Sequence of chain 1.A:
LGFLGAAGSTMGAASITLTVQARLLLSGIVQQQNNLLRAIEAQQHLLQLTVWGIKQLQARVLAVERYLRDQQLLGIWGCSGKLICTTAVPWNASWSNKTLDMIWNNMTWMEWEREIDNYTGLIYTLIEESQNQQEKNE

Binding-site contacts:
Ligand atom C7 contacts residue MET102 of chain 1.A at 4.3 Å (hydrophobic).
Ligand atom O5 contacts residue ASN106 of chain 1.A at 2.4 Å (h-bond).
Ligand atom C4 contacts residue ASN106 of chain 1.A at 4.3 Å.
Ligand atom C1 contacts residue ASN106 of chain 1.A at 1.4 Å.
Ligand atom C3 contacts residue ASN106 of chain 1.A at 3.8 Å.
Ligand atom O7 contacts residue ASN106 of chain 1.A at 4.3 Å.
Ligand atom C2 contacts residue ASN106 of chain 1.A at 2.5 Å.
Ligand atom C5 contacts residue ASN106 of chain 1.A at 3.7 Å.
Ligand atom C7 contacts residue ASN106 of chain 1.A at 3.8 Å.
Ligand atom N2 contacts residue ASN106 of chain 1.A at 2.9 Å (h-bond).
Ligand atom O7 contacts residue MET102 of chain 1.A at 3.6 Å.

A protein and the small-molecule ligand that binds it are described below.
Small molecule (SMILES): CC(=O)N[C@@H]1[C@@H](O)[C@H](O)[C@@H](CO)O[C@H]1O